This protein binds this small molecule.
Small molecule (SMILES): CC(=O)C(=O)O

Binding-site contacts:
Ligand atom OXT contacts residue PHE61 of chain 1.A at 3.5 Å.
Ligand atom C contacts residue PHE61 of chain 1.A at 3.3 Å (hydrophobic).
Ligand atom O3 contacts residue PHE61 of chain 1.A at 3.6 Å.
Ligand atom OXT contacts residue LYS124 of chain 1.A at 3.6 Å (salt-bridge).
Ligand atom OXT contacts residue HIS72 of chain 1.A at 2.8 Å (h-bond).
Ligand atom C contacts residue PHE111 of chain 1.A at 4.5 Å (hydrophobic).
Ligand atom CB contacts residue PHE61 of chain 1.A at 4.0 Å (hydrophobic).
Ligand atom CB contacts residue PHE111 of chain 1.A at 4.0 Å (hydrophobic).
Ligand atom O contacts residue TRP113 of chain 1.A at 3.5 Å.
Ligand atom O contacts residue LYS124 of chain 1.A at 2.6 Å (salt-bridge).
Ligand atom OXT contacts residue TRP113 of chain 1.A at 3.1 Å (h-bond).
Ligand atom CB contacts residue LEU98 of chain 1.A at 3.7 Å (hydrophobic).
Ligand atom O contacts residue PHE111 of chain 1.A at 3.5 Å.
Ligand atom CA contacts residue TRP113 of chain 1.A at 3.5 Å (hydrophobic).
Ligand atom C contacts residue LYS124 of chain 1.A at 3.5 Å.
Ligand atom C contacts residue TYR59 of chain 1.A at 3.6 Å (hydrophobic).
Ligand atom CB contacts residue ILE95 of chain 1.A at 4.4 Å (hydrophobic).
Ligand atom O contacts residue TYR59 of chain 1.A at 3.7 Å.
Ligand atom O contacts residue PHE61 of chain 1.A at 3.4 Å.
Ligand atom CB contacts residue TYR63 of chain 1.A at 3.9 Å (hydrophobic).
Ligand atom CA contacts residue HIS72 of chain 1.A at 3.9 Å.
Ligand atom O3 contacts residue TYR63 of chain 1.A at 2.7 Å (h-bond).
Ligand atom CA contacts residue TYR63 of chain 1.A at 3.7 Å (hydrophobic).
Ligand atom C contacts residue TRP113 of chain 1.A at 3.4 Å (hydrophobic).
Ligand atom O3 contacts residue HIS72 of chain 1.A at 3.1 Å (h-bond).
Ligand atom CB contacts residue TRP113 of chain 1.A at 3.7 Å (hydrophobic).
Ligand atom O3 contacts residue TRP113 of chain 1.A at 3.3 Å.
Ligand atom C contacts residue HIS72 of chain 1.A at 3.8 Å.
Ligand atom CA contacts residue PHE61 of chain 1.A at 3.5 Å (hydrophobic).
Ligand atom OXT contacts residue TYR59 of chain 1.A at 2.6 Å (h-bond).
Ligand atom CB contacts residue VAL94 of chain 1.A at 3.9 Å (hydrophobic).

Sequence of chain 1.A:
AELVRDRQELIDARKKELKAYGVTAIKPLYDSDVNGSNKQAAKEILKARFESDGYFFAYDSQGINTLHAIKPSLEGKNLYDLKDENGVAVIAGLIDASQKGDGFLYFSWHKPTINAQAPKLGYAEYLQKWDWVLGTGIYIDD